Sequence of chain 1.A:
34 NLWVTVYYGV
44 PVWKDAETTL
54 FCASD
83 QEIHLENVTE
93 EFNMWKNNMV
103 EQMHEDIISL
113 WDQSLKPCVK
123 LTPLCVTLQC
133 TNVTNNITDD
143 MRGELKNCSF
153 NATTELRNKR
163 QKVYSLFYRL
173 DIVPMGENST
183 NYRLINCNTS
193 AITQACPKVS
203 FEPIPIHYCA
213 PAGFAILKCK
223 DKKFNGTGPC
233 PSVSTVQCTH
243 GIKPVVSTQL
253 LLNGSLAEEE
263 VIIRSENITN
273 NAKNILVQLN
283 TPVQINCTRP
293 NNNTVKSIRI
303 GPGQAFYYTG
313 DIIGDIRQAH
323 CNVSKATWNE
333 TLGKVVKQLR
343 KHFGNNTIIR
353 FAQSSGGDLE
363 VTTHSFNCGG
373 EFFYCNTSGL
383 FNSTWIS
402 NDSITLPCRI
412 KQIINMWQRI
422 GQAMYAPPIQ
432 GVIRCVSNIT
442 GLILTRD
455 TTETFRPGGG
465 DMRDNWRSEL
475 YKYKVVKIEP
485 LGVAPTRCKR

Binding-site contacts:
Ligand atom C3 contacts residue GLN355 of chain 1.A at 3.9 Å.
Ligand atom N2 contacts residue ASN378 of chain 1.A at 3.0 Å (h-bond).
Ligand atom C5 contacts residue ASN378 of chain 1.A at 3.8 Å.
Ligand atom C2 contacts residue ASN378 of chain 1.A at 2.6 Å.
Ligand atom C1 contacts residue SER380 of chain 1.A at 3.8 Å.
Ligand atom C4 contacts residue ASN378 of chain 1.A at 4.4 Å.
Ligand atom C8 contacts residue ASN378 of chain 1.A at 4.0 Å.
Ligand atom O6 contacts residue NAG1 of chain 1.Q at 3.7 Å.
Ligand atom C4 contacts residue GLN355 of chain 1.A at 4.2 Å.
Ligand atom O7 contacts residue ASN378 of chain 1.A at 3.5 Å (h-bond).
Ligand atom O4 contacts residue GLN355 of chain 1.A at 3.4 Å (h-bond).
Ligand atom O5 contacts residue ASN378 of chain 1.A at 2.4 Å (h-bond).
Ligand atom C8 contacts residue THR364 of chain 1.A at 3.2 Å.
Ligand atom C5 contacts residue NAG1 of chain 1.Q at 4.5 Å.
Ligand atom C1 contacts residue GLN355 of chain 1.A at 4.3 Å.
Ligand atom C5 contacts residue GLN355 of chain 1.A at 3.9 Å.
Ligand atom O3 contacts residue GLN355 of chain 1.A at 4.3 Å.
Ligand atom O7 contacts residue GLN355 of chain 1.A at 4.4 Å.
Ligand atom C3 contacts residue ASN378 of chain 1.A at 3.9 Å.
Ligand atom C7 contacts residue NAG1 of chain 1.Q at 3.8 Å.
Ligand atom C8 contacts residue NAG1 of chain 1.Q at 3.4 Å.
Ligand atom C1 contacts residue ASN378 of chain 1.A at 1.5 Å.
Ligand atom O7 contacts residue NAG1 of chain 1.Q at 3.6 Å.
Ligand atom C5 contacts residue SER380 of chain 1.A at 4.2 Å.
Ligand atom C6 contacts residue NAG1 of chain 1.Q at 4.5 Å.
Ligand atom O5 contacts residue SER380 of chain 1.A at 3.8 Å.
Ligand atom O6 contacts residue SER380 of chain 1.A at 4.0 Å.
Ligand atom C7 contacts residue ASN378 of chain 1.A at 3.5 Å.
Ligand atom C8 contacts residue THR365 of chain 1.A at 3.6 Å.

The small molecule below binds the protein below.
Small molecule (SMILES): CC(=O)N[C@H]1[C@H](O[C@H]2[C@H](O)[C@@H](NC(C)=O)CO[C@@H]2CO)O[C@H](CO)[C@@H](O)[C@@H]1O